Binding-site contacts:
Ligand atom O6 contacts residue THR144 of chain 1.G at 3.6 Å.
Ligand atom N1 contacts residue TYR89 of chain 1.G at 4.2 Å.
Ligand atom C9 contacts residue THR144 of chain 1.G at 3.9 Å.
Ligand atom C2 contacts residue MET114 of chain 1.H at 3.9 Å (hydrophobic).
Ligand atom N1 contacts residue TRP143 of chain 1.G at 2.9 Å (h-bond).
Ligand atom C9 contacts residue TRP143 of chain 1.G at 3.4 Å (hydrophobic).
Ligand atom C13 contacts residue TRP143 of chain 1.G at 4.1 Å (hydrophobic).
Ligand atom C11 contacts residue TRP53 of chain 1.H at 3.6 Å (hydrophobic).
Ligand atom C12 contacts residue LEU112 of chain 1.H at 3.9 Å (hydrophobic).
Ligand atom C4 contacts residue CYS187 of chain 1.G at 4.0 Å (hydrophobic).
Ligand atom C10 contacts residue TYR192 of chain 1.G at 3.8 Å (hydrophobic).
Ligand atom C11 contacts residue TYR89 of chain 1.G at 3.9 Å (hydrophobic).
Ligand atom C11 contacts residue TYR185 of chain 1.G at 4.0 Å (hydrophobic).
Ligand atom O3 contacts residue MET114 of chain 1.H at 4.2 Å.
Ligand atom O6 contacts residue TRP143 of chain 1.G at 3.6 Å.
Ligand atom C13 contacts residue THR144 of chain 1.G at 4.2 Å.
Ligand atom C8 contacts residue TRP143 of chain 1.G at 4.0 Å (hydrophobic).
Ligand atom O6 contacts residue MET114 of chain 1.H at 3.4 Å.
Ligand atom C10 contacts residue TYR89 of chain 1.G at 2.9 Å (hydrophobic).
Ligand atom C2 contacts residue TRP143 of chain 1.G at 3.3 Å (hydrophobic).
Ligand atom O3 contacts residue TRP143 of chain 1.G at 3.0 Å (h-bond).
Ligand atom C13 contacts residue CYS188 of chain 1.G at 3.8 Å (hydrophobic).
Ligand atom C9 contacts residue MET114 of chain 1.H at 3.9 Å (hydrophobic).
Ligand atom C10 contacts residue SER142 of chain 1.G at 3.4 Å.
Ligand atom C4 contacts residue CYS188 of chain 1.G at 4.3 Å (hydrophobic).
Ligand atom N1 contacts residue TYR192 of chain 1.G at 4.3 Å.
Ligand atom N5 contacts residue TRP143 of chain 1.G at 4.0 Å.
Ligand atom C13 contacts residue TYR192 of chain 1.G at 3.5 Å (hydrophobic).
Ligand atom C13 contacts residue LEU112 of chain 1.H at 4.0 Å (hydrophobic).
Ligand atom C12 contacts residue ARG104 of chain 1.H at 3.3 Å.
Ligand atom C7 contacts residue TYR89 of chain 1.G at 4.4 Å (hydrophobic).
Ligand atom N5 contacts residue LEU112 of chain 1.H at 3.9 Å.
Ligand atom N5 contacts residue THR144 of chain 1.G at 4.0 Å.
Ligand atom C4 contacts residue TYR192 of chain 1.G at 3.6 Å (hydrophobic).
Ligand atom C8 contacts residue MET114 of chain 1.H at 4.0 Å (hydrophobic).
Ligand atom C10 contacts residue TRP143 of chain 1.G at 3.2 Å (hydrophobic).
Ligand atom C4 contacts residue TYR185 of chain 1.G at 4.3 Å (hydrophobic).
Ligand atom C12 contacts residue THR144 of chain 1.G at 3.8 Å.
Ligand atom C7 contacts residue TRP143 of chain 1.G at 3.7 Å (hydrophobic).
Ligand atom C4 contacts residue TRP143 of chain 1.G at 3.8 Å (hydrophobic).

Sequence of chain 1.G:
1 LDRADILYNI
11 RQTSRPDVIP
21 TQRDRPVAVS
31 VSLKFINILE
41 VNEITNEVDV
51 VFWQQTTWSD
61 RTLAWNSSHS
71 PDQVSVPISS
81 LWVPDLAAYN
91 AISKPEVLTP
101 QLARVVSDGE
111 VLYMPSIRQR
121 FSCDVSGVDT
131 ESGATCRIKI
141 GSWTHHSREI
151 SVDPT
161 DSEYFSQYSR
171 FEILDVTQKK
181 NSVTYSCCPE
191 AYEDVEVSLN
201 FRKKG

Sequence of chain 1.H:
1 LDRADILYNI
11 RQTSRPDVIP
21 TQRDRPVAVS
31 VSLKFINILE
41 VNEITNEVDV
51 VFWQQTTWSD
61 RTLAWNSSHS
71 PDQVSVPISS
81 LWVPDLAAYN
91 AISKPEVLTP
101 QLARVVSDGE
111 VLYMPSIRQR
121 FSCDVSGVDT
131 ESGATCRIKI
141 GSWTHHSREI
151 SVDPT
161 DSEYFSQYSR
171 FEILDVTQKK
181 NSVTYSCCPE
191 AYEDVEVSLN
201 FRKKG

A protein and the small-molecule ligand that binds it are described below.
Small molecule (SMILES): C[C@H](CCOC(=O)N(C)C)N(C)C